Sequence of chain 1.C:
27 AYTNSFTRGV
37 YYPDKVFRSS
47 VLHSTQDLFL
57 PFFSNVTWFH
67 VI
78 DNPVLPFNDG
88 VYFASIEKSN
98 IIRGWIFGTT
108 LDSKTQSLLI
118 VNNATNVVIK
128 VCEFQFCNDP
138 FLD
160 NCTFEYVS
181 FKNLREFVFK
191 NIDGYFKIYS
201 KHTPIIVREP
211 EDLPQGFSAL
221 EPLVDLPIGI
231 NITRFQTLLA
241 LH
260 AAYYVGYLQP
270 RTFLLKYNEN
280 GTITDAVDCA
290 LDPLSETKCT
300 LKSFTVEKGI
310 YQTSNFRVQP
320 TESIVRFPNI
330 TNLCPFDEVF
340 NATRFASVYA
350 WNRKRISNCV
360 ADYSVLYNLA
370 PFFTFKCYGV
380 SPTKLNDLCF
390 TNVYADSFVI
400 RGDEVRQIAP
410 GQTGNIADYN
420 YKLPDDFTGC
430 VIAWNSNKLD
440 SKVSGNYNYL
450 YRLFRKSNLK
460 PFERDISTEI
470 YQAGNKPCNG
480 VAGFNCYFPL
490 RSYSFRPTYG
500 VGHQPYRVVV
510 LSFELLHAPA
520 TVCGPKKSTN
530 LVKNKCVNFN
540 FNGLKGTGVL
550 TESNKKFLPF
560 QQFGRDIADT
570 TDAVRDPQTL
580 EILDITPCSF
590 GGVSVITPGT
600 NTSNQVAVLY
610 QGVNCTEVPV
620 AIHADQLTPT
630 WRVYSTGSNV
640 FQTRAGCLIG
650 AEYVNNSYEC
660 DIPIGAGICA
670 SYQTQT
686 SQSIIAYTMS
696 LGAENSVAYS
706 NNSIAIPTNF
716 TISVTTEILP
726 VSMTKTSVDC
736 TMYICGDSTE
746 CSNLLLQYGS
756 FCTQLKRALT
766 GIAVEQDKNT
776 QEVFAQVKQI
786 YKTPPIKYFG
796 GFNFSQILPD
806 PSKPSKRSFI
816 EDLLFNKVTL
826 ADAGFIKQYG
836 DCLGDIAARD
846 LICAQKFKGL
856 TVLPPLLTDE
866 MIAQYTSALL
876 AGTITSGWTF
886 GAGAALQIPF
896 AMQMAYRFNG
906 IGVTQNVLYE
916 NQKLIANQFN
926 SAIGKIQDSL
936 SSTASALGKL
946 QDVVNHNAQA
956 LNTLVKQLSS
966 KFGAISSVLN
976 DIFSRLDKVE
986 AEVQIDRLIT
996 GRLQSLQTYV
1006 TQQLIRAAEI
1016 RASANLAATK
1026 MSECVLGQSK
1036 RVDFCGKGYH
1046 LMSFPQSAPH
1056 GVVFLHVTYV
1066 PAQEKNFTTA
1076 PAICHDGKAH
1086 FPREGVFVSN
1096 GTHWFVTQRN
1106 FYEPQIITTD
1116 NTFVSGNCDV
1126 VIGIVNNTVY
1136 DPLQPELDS

Binding-site contacts:
Ligand atom C5 contacts residue SER800 of chain 1.C at 3.7 Å.
Ligand atom C2 contacts residue ASN798 of chain 1.C at 2.5 Å.
Ligand atom C5 contacts residue GLN801 of chain 1.C at 3.6 Å.
Ligand atom O5 contacts residue ASN798 of chain 1.C at 2.4 Å (h-bond).
Ligand atom O5 contacts residue SER800 of chain 1.C at 3.6 Å (h-bond).
Ligand atom C8 contacts residue GLN801 of chain 1.C at 4.1 Å.
Ligand atom O6 contacts residue GLN801 of chain 1.C at 2.9 Å (h-bond).
Ligand atom O7 contacts residue ASN798 of chain 1.C at 3.6 Å.
Ligand atom O6 contacts residue SER800 of chain 1.C at 4.4 Å.
Ligand atom C5 contacts residue ASN798 of chain 1.C at 3.7 Å.
Ligand atom N2 contacts residue ASN798 of chain 1.C at 2.9 Å (h-bond).
Ligand atom C7 contacts residue ASN798 of chain 1.C at 3.5 Å.
Ligand atom C1 contacts residue SER800 of chain 1.C at 3.3 Å.
Ligand atom C1 contacts residue ASN798 of chain 1.C at 1.4 Å.
Ligand atom O5 contacts residue GLN801 of chain 1.C at 4.2 Å.
Ligand atom C2 contacts residue SER800 of chain 1.C at 4.5 Å.
Ligand atom C3 contacts residue ASN798 of chain 1.C at 3.8 Å.
Ligand atom C4 contacts residue ASN798 of chain 1.C at 4.2 Å.
Ligand atom C6 contacts residue GLN801 of chain 1.C at 3.4 Å.

The protein below binds the small molecule below.
Small molecule (SMILES): CC(=O)N[C@H]1[C@H](O[C@H]2[C@H](O)[C@@H](NC(C)=O)CO[C@@H]2CO)O[C@H](CO)[C@@H](O)[C@@H]1O